A small-molecule ligand and the protein it binds are described below.
Small molecule (SMILES): CC(=O)N[C@H]1[C@H](O[C@H]2[C@H](O)[C@@H](NC(C)=O)CO[C@@H]2CO)O[C@H](CO)[C@@H](O)[C@@H]1O

Sequence of chain 1.B:
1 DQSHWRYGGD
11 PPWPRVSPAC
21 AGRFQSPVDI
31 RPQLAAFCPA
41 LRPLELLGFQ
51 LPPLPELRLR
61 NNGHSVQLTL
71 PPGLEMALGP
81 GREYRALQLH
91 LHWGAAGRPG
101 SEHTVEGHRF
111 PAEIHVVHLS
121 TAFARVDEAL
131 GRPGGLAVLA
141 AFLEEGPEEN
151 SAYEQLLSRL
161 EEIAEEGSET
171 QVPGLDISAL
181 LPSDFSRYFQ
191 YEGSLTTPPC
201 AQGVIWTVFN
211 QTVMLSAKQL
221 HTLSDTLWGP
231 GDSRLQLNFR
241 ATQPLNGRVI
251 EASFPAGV

Binding-site contacts:
Ligand atom O7 contacts residue VAL105 of chain 1.B at 3.8 Å.
Ligand atom C7 contacts residue ASN210 of chain 1.B at 3.0 Å.
Ligand atom C8 contacts residue VAL258 of chain 1.B at 3.6 Å (hydrophobic).
Ligand atom C6 contacts residue ALA256 of chain 1.B at 3.7 Å (hydrophobic).
Ligand atom C8 contacts residue PHE110 of chain 1.B at 3.8 Å (hydrophobic).
Ligand atom C1 contacts residue ASN210 of chain 1.B at 1.4 Å.
Ligand atom C8 contacts residue VAL105 of chain 1.B at 4.1 Å (hydrophobic).
Ligand atom O7 contacts residue PHE189 of chain 1.B at 3.5 Å.
Ligand atom O6 contacts residue GLU106 of chain 1.B at 4.3 Å.
Ligand atom O6 contacts residue ALA256 of chain 1.B at 4.0 Å.
Ligand atom C8 contacts residue PHE142 of chain 1.B at 3.8 Å (hydrophobic).
Ligand atom C8 contacts residue THR212 of chain 1.B at 4.2 Å.
Ligand atom C7 contacts residue VAL105 of chain 1.B at 4.1 Å (hydrophobic).
Ligand atom C5 contacts residue ASN210 of chain 1.B at 3.6 Å.
Ligand atom C6 contacts residue PHE254 of chain 1.B at 4.3 Å (hydrophobic).
Ligand atom C6 contacts residue GLU106 of chain 1.B at 4.2 Å.
Ligand atom O3 contacts residue PRO32 of chain 1.B at 4.3 Å.
Ligand atom N2 contacts residue ASN210 of chain 1.B at 2.9 Å (h-bond).
Ligand atom C3 contacts residue ASN210 of chain 1.B at 3.8 Å.
Ligand atom O6 contacts residue PHE254 of chain 1.B at 3.4 Å.
Ligand atom C4 contacts residue ASN210 of chain 1.B at 4.2 Å.
Ligand atom C1 contacts residue PHE254 of chain 1.B at 4.3 Å (hydrophobic).
Ligand atom O6 contacts residue PRO255 of chain 1.B at 4.4 Å.
Ligand atom O5 contacts residue PHE254 of chain 1.B at 3.7 Å.
Ligand atom C8 contacts residue ASN210 of chain 1.B at 3.1 Å.
Ligand atom O5 contacts residue ASN210 of chain 1.B at 2.4 Å (h-bond).
Ligand atom C4 contacts residue PRO32 of chain 1.B at 4.3 Å (hydrophobic).
Ligand atom C2 contacts residue ASN210 of chain 1.B at 2.4 Å.
Ligand atom O5 contacts residue PHE189 of chain 1.B at 4.5 Å.
Ligand atom O3 contacts residue VAL105 of chain 1.B at 3.8 Å.
Ligand atom O7 contacts residue ASN210 of chain 1.B at 2.8 Å (h-bond).
Ligand atom O7 contacts residue PHE209 of chain 1.B at 4.4 Å.
Ligand atom O6 contacts residue VAL258 of chain 1.B at 3.0 Å (h-bond).
Ligand atom C6 contacts residue VAL258 of chain 1.B at 3.8 Å (hydrophobic).